Binding-site contacts:
Ligand atom C3 contacts residue ASN256 of chain 1.G at 3.8 Å.
Ligand atom C5 contacts residue ASN256 of chain 1.G at 3.7 Å.
Ligand atom C2 contacts residue ASN256 of chain 1.G at 2.5 Å.
Ligand atom C8 contacts residue ASN256 of chain 1.G at 4.4 Å.
Ligand atom O5 contacts residue LYS532 of chain 1.A at 4.3 Å.
Ligand atom C7 contacts residue ASN256 of chain 1.G at 3.2 Å.
Ligand atom O7 contacts residue ASN256 of chain 1.G at 3.1 Å (h-bond).
Ligand atom O6 contacts residue LYS532 of chain 1.A at 4.4 Å.
Ligand atom C4 contacts residue ASN256 of chain 1.G at 4.2 Å.
Ligand atom C8 contacts residue ASN254 of chain 1.G at 4.1 Å.
Ligand atom N2 contacts residue ASN256 of chain 1.G at 3.0 Å (h-bond).
Ligand atom O7 contacts residue ASN254 of chain 1.G at 4.4 Å.
Ligand atom C1 contacts residue ASN256 of chain 1.G at 1.5 Å.
Ligand atom O5 contacts residue ASN256 of chain 1.G at 2.3 Å (h-bond).

Sequence of chain 1.A:
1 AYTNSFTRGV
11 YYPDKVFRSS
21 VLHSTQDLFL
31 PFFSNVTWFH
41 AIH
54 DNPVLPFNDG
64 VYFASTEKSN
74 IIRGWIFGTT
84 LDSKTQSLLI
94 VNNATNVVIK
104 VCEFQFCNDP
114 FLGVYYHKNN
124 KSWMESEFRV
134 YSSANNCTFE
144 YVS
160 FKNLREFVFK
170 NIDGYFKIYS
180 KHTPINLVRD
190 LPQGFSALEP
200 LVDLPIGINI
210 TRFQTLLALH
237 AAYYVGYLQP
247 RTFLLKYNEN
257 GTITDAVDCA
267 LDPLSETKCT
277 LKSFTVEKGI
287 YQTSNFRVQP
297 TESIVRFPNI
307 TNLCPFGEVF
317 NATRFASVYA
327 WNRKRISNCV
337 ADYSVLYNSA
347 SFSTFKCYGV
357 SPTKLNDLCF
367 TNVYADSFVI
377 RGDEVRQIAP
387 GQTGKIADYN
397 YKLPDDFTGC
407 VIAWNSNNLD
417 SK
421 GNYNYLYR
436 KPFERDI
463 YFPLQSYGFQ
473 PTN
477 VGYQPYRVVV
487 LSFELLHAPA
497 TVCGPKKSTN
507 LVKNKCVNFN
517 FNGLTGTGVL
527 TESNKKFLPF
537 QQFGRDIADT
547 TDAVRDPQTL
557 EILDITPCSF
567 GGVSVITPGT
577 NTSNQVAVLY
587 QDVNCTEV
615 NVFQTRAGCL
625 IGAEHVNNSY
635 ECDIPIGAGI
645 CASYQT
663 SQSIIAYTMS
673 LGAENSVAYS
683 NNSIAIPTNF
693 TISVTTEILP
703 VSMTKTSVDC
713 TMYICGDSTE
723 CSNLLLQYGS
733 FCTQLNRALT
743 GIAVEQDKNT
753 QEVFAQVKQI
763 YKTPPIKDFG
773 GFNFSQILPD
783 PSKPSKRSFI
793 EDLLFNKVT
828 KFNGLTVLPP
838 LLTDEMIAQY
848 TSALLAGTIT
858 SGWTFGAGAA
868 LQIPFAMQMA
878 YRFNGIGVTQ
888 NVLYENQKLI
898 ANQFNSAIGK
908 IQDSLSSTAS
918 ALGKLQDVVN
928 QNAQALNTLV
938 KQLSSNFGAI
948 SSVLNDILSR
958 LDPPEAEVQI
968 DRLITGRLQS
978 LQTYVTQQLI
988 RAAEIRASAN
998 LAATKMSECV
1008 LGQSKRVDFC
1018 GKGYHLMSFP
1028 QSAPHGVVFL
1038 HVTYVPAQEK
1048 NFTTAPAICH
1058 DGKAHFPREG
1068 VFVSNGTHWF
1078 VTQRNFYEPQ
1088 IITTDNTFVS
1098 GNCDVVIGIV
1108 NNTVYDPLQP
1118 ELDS

This protein binds this small molecule.
Small molecule (SMILES): CC(=O)N[C@@H]1[C@@H](O)[C@H](O)[C@@H](CO)O[C@H]1O

Sequence of chain 1.G:
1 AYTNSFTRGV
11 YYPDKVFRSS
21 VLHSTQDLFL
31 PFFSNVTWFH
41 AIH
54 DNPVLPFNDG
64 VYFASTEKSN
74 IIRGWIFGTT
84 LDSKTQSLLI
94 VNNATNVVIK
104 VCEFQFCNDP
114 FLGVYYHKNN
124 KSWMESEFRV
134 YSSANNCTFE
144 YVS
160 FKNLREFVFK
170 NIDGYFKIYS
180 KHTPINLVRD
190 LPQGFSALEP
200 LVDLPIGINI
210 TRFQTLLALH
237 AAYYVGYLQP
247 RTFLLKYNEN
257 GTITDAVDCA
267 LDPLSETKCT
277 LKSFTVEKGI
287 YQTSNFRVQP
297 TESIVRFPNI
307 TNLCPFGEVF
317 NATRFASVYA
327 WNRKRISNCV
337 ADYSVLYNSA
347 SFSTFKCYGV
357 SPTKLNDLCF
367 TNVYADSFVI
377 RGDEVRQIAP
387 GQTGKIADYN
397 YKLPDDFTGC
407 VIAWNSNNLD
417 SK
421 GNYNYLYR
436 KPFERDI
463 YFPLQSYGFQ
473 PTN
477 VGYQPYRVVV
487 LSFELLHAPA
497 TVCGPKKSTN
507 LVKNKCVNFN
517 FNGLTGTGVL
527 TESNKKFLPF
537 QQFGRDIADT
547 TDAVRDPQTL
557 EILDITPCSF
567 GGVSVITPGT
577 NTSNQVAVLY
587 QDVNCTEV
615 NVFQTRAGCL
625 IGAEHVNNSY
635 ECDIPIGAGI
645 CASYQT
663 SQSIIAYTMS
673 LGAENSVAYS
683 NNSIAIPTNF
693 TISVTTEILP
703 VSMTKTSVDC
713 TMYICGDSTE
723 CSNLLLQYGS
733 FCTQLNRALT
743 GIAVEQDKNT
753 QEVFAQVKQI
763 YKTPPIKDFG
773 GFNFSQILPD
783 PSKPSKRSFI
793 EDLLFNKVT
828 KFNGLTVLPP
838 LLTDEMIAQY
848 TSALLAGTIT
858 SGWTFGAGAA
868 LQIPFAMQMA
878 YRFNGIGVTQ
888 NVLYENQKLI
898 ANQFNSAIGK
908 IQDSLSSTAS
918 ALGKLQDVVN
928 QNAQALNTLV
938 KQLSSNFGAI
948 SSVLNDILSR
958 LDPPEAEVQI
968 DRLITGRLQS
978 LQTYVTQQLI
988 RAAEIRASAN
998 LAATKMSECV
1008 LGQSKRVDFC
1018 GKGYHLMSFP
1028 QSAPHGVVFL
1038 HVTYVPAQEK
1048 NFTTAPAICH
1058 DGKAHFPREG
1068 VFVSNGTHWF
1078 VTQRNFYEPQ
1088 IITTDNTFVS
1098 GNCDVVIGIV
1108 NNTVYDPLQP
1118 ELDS